Binding-site contacts:
Ligand atom C6 contacts residue SER284 of chain 37.E at 3.2 Å.
Ligand atom O6 contacts residue SER284 of chain 37.E at 2.9 Å (h-bond).
Ligand atom O4 contacts residue ASN318 of chain 37.E at 4.4 Å.
Ligand atom O5 contacts residue SER284 of chain 37.E at 4.4 Å.
Ligand atom O6 contacts residue ASN318 of chain 37.E at 3.3 Å.
Ligand atom C6 contacts residue ASN318 of chain 37.E at 3.3 Å.
Ligand atom C5 contacts residue SER284 of chain 37.E at 4.5 Å.

The small molecule below binds the protein below.
Small molecule (SMILES): CC(=O)N[C@@H]1[C@@H](O)[C@H](O)[C@@H](CO)O[C@H]1O

Sequence of chain 37.E:
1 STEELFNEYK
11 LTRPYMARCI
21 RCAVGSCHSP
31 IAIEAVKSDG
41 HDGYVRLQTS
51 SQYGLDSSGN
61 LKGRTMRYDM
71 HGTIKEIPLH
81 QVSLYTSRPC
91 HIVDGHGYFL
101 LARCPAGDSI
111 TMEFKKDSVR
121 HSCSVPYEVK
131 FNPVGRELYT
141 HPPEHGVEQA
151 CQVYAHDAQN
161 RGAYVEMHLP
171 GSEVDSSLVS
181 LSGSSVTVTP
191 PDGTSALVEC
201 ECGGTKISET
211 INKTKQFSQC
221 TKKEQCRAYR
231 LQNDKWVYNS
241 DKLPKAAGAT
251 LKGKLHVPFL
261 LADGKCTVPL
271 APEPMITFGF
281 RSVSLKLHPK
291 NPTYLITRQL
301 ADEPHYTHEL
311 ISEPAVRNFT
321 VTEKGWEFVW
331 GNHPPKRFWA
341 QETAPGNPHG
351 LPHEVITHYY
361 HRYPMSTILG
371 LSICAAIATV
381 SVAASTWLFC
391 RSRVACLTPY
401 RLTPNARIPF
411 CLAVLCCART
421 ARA